Sequence of chain 1.B:
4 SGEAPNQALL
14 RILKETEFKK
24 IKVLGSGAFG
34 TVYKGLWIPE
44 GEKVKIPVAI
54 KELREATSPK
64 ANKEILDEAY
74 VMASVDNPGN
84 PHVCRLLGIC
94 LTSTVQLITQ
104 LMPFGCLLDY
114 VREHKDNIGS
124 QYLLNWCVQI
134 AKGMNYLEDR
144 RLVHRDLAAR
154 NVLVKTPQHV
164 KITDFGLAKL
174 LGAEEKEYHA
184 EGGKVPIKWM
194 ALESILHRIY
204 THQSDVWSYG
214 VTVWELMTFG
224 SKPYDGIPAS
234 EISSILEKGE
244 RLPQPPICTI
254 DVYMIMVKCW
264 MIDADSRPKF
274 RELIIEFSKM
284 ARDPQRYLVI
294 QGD

A small-molecule ligand and the protein it binds are described below.
Small molecule (SMILES): CCC(=O)Nc1ccc2ncnc(Nc3cccc(Br)c3)c2c1

Binding-site contacts:
Ligand atom BR contacts residue LYS54 of chain 1.B at 3.6 Å.
Ligand atom C2 contacts residue LEU156 of chain 1.B at 3.6 Å (hydrophobic).
Ligand atom CAK contacts residue GLY108 of chain 1.B at 3.8 Å.
Ligand atom N1 contacts residue ALA52 of chain 1.B at 3.5 Å.
Ligand atom C4 contacts residue MET105 of chain 1.B at 3.8 Å (hydrophobic).
Ligand atom C2 contacts residue ALA52 of chain 1.B at 3.4 Å (hydrophobic).
Ligand atom CAW contacts residue CYS109 of chain 1.B at 3.1 Å (hydrophobic).
Ligand atom OAC contacts residue CYS109 of chain 1.B at 3.4 Å.
Ligand atom CAO contacts residue CYS109 of chain 1.B at 2.8 Å (hydrophobic).
Ligand atom CAK contacts residue MET105 of chain 1.B at 3.2 Å (hydrophobic).
Ligand atom CAF contacts residue LYS54 of chain 1.B at 4.0 Å.
Ligand atom N3 contacts residue LEU156 of chain 1.B at 3.7 Å.
Ligand atom C6 contacts residue LEU156 of chain 1.B at 3.4 Å (hydrophobic).
Ligand atom OAC contacts residue LEU156 of chain 1.B at 3.5 Å.
Ligand atom CAJ contacts residue GLY108 of chain 1.B at 3.4 Å.
Ligand atom NAS contacts residue CYS109 of chain 1.B at 3.9 Å.
Ligand atom CAF contacts residue THR166 of chain 1.B at 3.7 Å.
Ligand atom CAN contacts residue ARG153 of chain 1.B at 3.9 Å.
Ligand atom CAI contacts residue THR166 of chain 1.B at 3.6 Å.
Ligand atom C5 contacts residue LEU156 of chain 1.B at 3.6 Å (hydrophobic).
Ligand atom C2 contacts residue LEU104 of chain 1.B at 3.9 Å (hydrophobic).
Ligand atom CAX contacts residue LYS54 of chain 1.B at 3.8 Å.
Ligand atom C4 contacts residue LEU104 of chain 1.B at 3.9 Å (hydrophobic).
Ligand atom CAK contacts residue LEU104 of chain 1.B at 3.9 Å (hydrophobic).
Ligand atom N1 contacts residue LEU156 of chain 1.B at 3.4 Å.
Ligand atom BR contacts residue LEU100 of chain 1.B at 3.5 Å.
Ligand atom CAN contacts residue CYS109 of chain 1.B at 1.8 Å (hydrophobic).
Ligand atom CAL contacts residue VAL35 of chain 1.B at 3.9 Å (hydrophobic).
Ligand atom CAN contacts residue ASP112 of chain 1.B at 3.4 Å.
Ligand atom N3 contacts residue LEU104 of chain 1.B at 3.3 Å.
Ligand atom OAC contacts residue ARG153 of chain 1.B at 3.6 Å.
Ligand atom BR contacts residue ALA52 of chain 1.B at 3.1 Å.
Ligand atom CAH contacts residue LYS54 of chain 1.B at 3.5 Å.
Ligand atom N3 contacts residue MET105 of chain 1.B at 3.3 Å (h-bond).
Ligand atom CAJ contacts residue LEU27 of chain 1.B at 3.9 Å (hydrophobic).
Ligand atom C2 contacts residue MET105 of chain 1.B at 3.7 Å (hydrophobic).
Ligand atom C4 contacts residue LEU156 of chain 1.B at 3.7 Å (hydrophobic).
Ligand atom CAX contacts residue THR102 of chain 1.B at 3.6 Å.
Ligand atom BR contacts residue THR102 of chain 1.B at 3.1 Å.
Ligand atom CAH contacts residue THR102 of chain 1.B at 3.9 Å.